A protein and the small-molecule ligand that binds it are described below.
Small molecule (SMILES): CC[C@H](C)[C@H](N)C(=O)N[C@@H](CC(C)C)C(=O)N1CCC[C@H]1C(=O)N[C@@H](CCSC)C(=O)N[C@@H](Cc1ccc(O)cc1)C(=O)N[C@@H](CCCCN)C(=O)N[C@@H](CC(C)C)C(=O)N[C@@H](CO)C(=O)N1CCC[C@H]1C=O

Binding-site contacts:
Ligand atom CZ contacts residue GLN1063 of chain 5.OA at 4.1 Å.
Ligand atom CG contacts residue THR1121 of chain 5.OA at 3.3 Å.
Ligand atom CD2 contacts residue THR1121 of chain 5.OA at 4.3 Å.
Ligand atom CE1 contacts residue THR1121 of chain 5.OA at 3.9 Å.
Ligand atom CD1 contacts residue PHE1125 of chain 5.OA at 3.6 Å (hydrophobic).
Ligand atom OH contacts residue HIS1068 of chain 5.OA at 3.8 Å.
Ligand atom O contacts residue VAL1202 of chain 5.OA at 3.2 Å.
Ligand atom CD1 contacts residue ASN1122 of chain 5.OA at 4.3 Å.
Ligand atom CG contacts residue HIS1126 of chain 5.OA at 4.3 Å.
Ligand atom OH contacts residue ASN1072 of chain 5.OA at 3.1 Å (h-bond).
Ligand atom CA contacts residue HIS1126 of chain 5.OA at 4.3 Å.
Ligand atom CB contacts residue THR1121 of chain 5.OA at 3.3 Å.
Ligand atom CD1 contacts residue GLN1063 of chain 5.OA at 3.8 Å.
Ligand atom CD2 contacts residue LEU1129 of chain 5.OA at 4.2 Å (hydrophobic).
Ligand atom CD2 contacts residue PHE1125 of chain 5.OA at 4.2 Å (hydrophobic).
Ligand atom C contacts residue GLN1063 of chain 5.OA at 3.9 Å.
Ligand atom CD1 contacts residue THR1121 of chain 5.OA at 3.0 Å.
Ligand atom CE1 contacts residue ASN1072 of chain 5.OA at 3.3 Å.
Ligand atom C contacts residue VAL1202 of chain 5.OA at 4.2 Å (hydrophobic).
Ligand atom O contacts residue HIS1126 of chain 5.OA at 3.3 Å (h-bond).
Ligand atom CG contacts residue ALA1120 of chain 5.OA at 4.4 Å (hydrophobic).
Ligand atom CD2 contacts residue ALA1120 of chain 5.OA at 3.5 Å (hydrophobic).
Ligand atom CG2 contacts residue GLN1063 of chain 5.OA at 3.3 Å.
Ligand atom CD1 contacts residue ASN1072 of chain 5.OA at 4.0 Å.
Ligand atom CD2 contacts residue THR1121 of chain 5.OA at 4.0 Å.
Ligand atom CD2 contacts residue HIS1126 of chain 5.OA at 3.4 Å.
Ligand atom CG contacts residue GLN1063 of chain 5.OA at 4.3 Å.
Ligand atom CG contacts residue ASN1072 of chain 5.OA at 4.2 Å.
Ligand atom SD contacts residue ASN1072 of chain 5.OA at 3.7 Å.
Ligand atom OH contacts residue GLN1063 of chain 5.OA at 3.7 Å.
Ligand atom CD1 contacts residue ALA1120 of chain 5.OA at 4.3 Å (hydrophobic).
Ligand atom CA contacts residue GLN1063 of chain 5.OA at 4.3 Å.
Ligand atom CZ contacts residue ASN1072 of chain 5.OA at 3.5 Å.
Ligand atom CE2 contacts residue ASN1072 of chain 5.OA at 4.4 Å.
Ligand atom CE2 contacts residue GLN1063 of chain 5.OA at 3.3 Å.
Ligand atom C contacts residue HIS1126 of chain 5.OA at 4.0 Å.
Ligand atom CB contacts residue GLN1063 of chain 5.OA at 4.5 Å.
Ligand atom CD2 contacts residue GLN1063 of chain 5.OA at 3.6 Å.
Ligand atom O contacts residue THR1121 of chain 5.OA at 4.0 Å.
Ligand atom O contacts residue GLN1063 of chain 5.OA at 2.9 Å (h-bond).

Sequence of chain 5.OA:
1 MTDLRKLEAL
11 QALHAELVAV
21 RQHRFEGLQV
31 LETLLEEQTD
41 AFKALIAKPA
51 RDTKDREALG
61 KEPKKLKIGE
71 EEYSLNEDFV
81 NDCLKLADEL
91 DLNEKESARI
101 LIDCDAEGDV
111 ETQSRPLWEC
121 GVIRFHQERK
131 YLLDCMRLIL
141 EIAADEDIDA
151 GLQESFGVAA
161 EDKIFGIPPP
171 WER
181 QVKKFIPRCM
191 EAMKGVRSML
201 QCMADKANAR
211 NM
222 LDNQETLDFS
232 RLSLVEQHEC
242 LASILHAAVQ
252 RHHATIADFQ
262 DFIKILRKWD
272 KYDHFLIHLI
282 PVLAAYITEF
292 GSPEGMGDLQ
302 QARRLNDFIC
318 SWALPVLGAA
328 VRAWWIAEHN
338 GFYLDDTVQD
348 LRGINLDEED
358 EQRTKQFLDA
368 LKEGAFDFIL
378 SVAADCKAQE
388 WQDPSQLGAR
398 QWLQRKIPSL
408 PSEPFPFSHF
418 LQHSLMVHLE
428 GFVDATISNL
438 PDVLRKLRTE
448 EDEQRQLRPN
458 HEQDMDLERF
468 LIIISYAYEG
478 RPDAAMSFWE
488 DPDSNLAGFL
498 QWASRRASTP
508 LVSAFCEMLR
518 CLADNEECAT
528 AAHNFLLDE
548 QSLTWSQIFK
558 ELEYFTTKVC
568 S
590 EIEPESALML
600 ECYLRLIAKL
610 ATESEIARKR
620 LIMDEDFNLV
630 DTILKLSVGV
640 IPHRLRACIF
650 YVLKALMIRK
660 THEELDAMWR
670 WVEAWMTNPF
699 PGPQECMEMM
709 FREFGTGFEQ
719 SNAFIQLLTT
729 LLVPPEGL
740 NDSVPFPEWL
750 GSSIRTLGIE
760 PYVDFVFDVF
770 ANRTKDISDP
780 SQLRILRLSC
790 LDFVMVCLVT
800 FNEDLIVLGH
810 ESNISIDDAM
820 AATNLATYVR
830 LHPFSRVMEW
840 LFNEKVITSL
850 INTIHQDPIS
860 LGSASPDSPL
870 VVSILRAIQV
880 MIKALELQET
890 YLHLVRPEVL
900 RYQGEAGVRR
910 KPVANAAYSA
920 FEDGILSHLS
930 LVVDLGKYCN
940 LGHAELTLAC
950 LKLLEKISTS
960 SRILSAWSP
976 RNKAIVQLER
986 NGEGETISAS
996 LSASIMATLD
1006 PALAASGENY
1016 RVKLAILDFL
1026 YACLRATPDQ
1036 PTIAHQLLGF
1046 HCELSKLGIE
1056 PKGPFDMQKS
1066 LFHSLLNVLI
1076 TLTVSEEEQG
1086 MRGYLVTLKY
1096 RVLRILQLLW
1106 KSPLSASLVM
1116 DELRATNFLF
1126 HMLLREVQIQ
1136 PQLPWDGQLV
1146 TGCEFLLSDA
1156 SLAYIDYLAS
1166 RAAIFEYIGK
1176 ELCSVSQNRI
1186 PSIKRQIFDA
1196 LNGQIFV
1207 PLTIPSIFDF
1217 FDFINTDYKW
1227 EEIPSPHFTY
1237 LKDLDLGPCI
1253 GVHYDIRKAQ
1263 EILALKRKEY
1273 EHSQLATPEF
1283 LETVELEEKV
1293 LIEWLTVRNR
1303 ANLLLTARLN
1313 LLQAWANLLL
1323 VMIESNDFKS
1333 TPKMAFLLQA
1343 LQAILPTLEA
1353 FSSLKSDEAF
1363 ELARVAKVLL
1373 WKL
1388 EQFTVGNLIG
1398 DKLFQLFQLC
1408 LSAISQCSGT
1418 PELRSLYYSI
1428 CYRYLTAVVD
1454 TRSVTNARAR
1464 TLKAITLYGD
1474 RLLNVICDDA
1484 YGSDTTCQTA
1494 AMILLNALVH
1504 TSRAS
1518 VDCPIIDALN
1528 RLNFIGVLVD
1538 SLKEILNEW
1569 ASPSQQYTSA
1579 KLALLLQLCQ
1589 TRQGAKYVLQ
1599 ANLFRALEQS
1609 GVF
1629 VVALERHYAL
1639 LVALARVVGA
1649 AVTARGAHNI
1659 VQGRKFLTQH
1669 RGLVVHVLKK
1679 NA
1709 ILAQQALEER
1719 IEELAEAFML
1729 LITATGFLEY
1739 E